Binding-site contacts:
Ligand atom C03 contacts residue MG1 of chain 1.D at 3.5 Å.
Ligand atom C04 contacts residue GLU100 of chain 1.A at 3.9 Å.
Ligand atom O34 contacts residue ILE38 of chain 1.A at 3.6 Å.
Ligand atom O08 contacts residue ILE101 of chain 1.A at 3.1 Å (h-bond).
Ligand atom C04 contacts residue MN1 of chain 1.B at 3.0 Å.
Ligand atom O05 contacts residue ASP89 of chain 1.A at 3.0 Å (salt-bridge).
Ligand atom C04 contacts residue MG1 of chain 1.D at 3.1 Å.
Ligand atom C11 contacts residue MG1 of chain 1.D at 3.0 Å.
Ligand atom CL contacts residue LYS34 of chain 1.A at 3.6 Å.
Ligand atom N09 contacts residue LYS115 of chain 1.A at 3.5 Å (salt-bridge).
Ligand atom O05 contacts residue MG1 of chain 1.D at 2.0 Å.
Ligand atom C37 contacts residue ALA20 of chain 1.A at 3.7 Å (hydrophobic).
Ligand atom O08 contacts residue LYS115 of chain 1.A at 2.9 Å (salt-bridge).
Ligand atom O05 contacts residue MN1 of chain 1.B at 2.3 Å.
Ligand atom C07 contacts residue LYS115 of chain 1.A at 3.2 Å.
Ligand atom C07 contacts residue HIS41 of chain 1.A at 3.4 Å.
Ligand atom C04 contacts residue HIS41 of chain 1.A at 3.7 Å.
Ligand atom O12 contacts residue MG1 of chain 1.D at 2.1 Å.
Ligand atom C53 contacts residue TYR24 of chain 1.A at 3.3 Å (hydrophobic).
Ligand atom C42 contacts residue ILE38 of chain 1.A at 3.9 Å (hydrophobic).
Ligand atom C07 contacts residue MN1 of chain 1.B at 2.8 Å.
Ligand atom C35 contacts residue GLU26 of chain 1.A at 3.7 Å.
Ligand atom O05 contacts residue GLU61 of chain 1.A at 3.3 Å (salt-bridge).
Ligand atom O08 contacts residue HIS41 of chain 1.A at 2.9 Å (h-bond).
Ligand atom C55 contacts residue TYR24 of chain 1.A at 3.8 Å (hydrophobic).
Ligand atom C37 contacts residue TYR24 of chain 1.A at 3.9 Å (hydrophobic).
Ligand atom C04 contacts residue NA1 of chain 1.E at 3.9 Å.
Ligand atom O08 contacts residue GLU100 of chain 1.A at 3.1 Å (salt-bridge).
Ligand atom C44 contacts residue LYS34 of chain 1.A at 3.8 Å.
Ligand atom C35 contacts residue ALA20 of chain 1.A at 3.9 Å (hydrophobic).
Ligand atom O08 contacts residue MN1 of chain 1.B at 2.1 Å.
Ligand atom C35 contacts residue TYR24 of chain 1.A at 4.0 Å (hydrophobic).
Ligand atom O12 contacts residue GLU61 of chain 1.A at 2.9 Å (salt-bridge).
Ligand atom O05 contacts residue HIS41 of chain 1.A at 3.3 Å.
Ligand atom C44 contacts residue GLU26 of chain 1.A at 3.4 Å.
Ligand atom C04 contacts residue GLU61 of chain 1.A at 3.9 Å.
Ligand atom C03 contacts residue NA1 of chain 1.E at 3.9 Å.
Ligand atom C07 contacts residue GLU100 of chain 1.A at 3.8 Å.
Ligand atom O05 contacts residue GLU100 of chain 1.A at 3.3 Å (salt-bridge).
Ligand atom C11 contacts residue GLU61 of chain 1.A at 3.5 Å.

A protein and the small-molecule ligand that binds it are described below.
Small molecule (SMILES): O=C(NCCc1ccccc1)c1nc([C@@H]2CCCN2C(=O)c2c(Cl)cccc2Cl)[nH]c(=O)c1O

Sequence of chain 1.A:
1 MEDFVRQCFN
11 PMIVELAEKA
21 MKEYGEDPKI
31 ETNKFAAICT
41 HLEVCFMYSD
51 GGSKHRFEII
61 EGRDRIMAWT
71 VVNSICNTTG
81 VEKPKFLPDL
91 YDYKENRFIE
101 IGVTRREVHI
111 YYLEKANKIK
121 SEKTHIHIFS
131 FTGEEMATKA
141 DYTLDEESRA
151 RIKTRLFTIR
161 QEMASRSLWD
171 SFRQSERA